Sequence of chain 1.A:
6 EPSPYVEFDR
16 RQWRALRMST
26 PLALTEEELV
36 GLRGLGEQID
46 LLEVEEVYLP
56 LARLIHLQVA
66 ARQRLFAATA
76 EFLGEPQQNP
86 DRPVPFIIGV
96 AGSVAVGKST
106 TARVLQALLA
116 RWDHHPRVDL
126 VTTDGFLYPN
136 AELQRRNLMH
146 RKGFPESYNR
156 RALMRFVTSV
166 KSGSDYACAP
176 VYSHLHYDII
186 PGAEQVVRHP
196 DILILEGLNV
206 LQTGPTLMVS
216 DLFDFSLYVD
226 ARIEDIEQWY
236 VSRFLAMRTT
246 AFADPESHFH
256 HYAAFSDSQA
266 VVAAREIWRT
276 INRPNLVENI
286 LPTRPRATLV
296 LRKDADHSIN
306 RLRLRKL

Binding-site contacts:
Ligand atom O6 contacts residue ASP129 of chain 1.A at 3.0 Å (salt-bridge).
Ligand atom O8 contacts residue ASP129 of chain 1.A at 3.2 Å (salt-bridge).
Ligand atom OXT contacts residue GOL1 of chain 1.G at 2.9 Å (h-bond).
Ligand atom OXT contacts residue TYR235 of chain 1.A at 3.4 Å (h-bond).
Ligand atom O contacts residue ASN277 of chain 1.A at 2.5 Å (h-bond).
Ligand atom O7 contacts residue TYR153 of chain 1.A at 4.1 Å.
Ligand atom C1 contacts residue ADP1 of chain 1.B at 4.0 Å.
Ligand atom O2 contacts residue TYR153 of chain 1.A at 3.5 Å (h-bond).
Ligand atom O8 contacts residue THR128 of chain 1.A at 2.4 Å (h-bond).
Ligand atom O2 contacts residue ASP129 of chain 1.A at 3.6 Å.
Ligand atom C4 contacts residue ASP129 of chain 1.A at 3.8 Å.
Ligand atom O6 contacts residue THR127 of chain 1.A at 4.0 Å.
Ligand atom C contacts residue TYR235 of chain 1.A at 3.6 Å (hydrophobic).
Ligand atom O7 contacts residue THR128 of chain 1.A at 4.0 Å.
Ligand atom O7 contacts residue LEU203 of chain 1.A at 3.0 Å (h-bond).
Ligand atom O5' contacts residue HIS179 of chain 1.A at 2.8 Å (h-bond).
Ligand atom O8 contacts residue GLY202 of chain 1.A at 4.1 Å.
Ligand atom O8 contacts residue TYR153 of chain 1.A at 2.5 Å (h-bond).
Ligand atom C contacts residue ASN277 of chain 1.A at 3.7 Å.
Ligand atom C6 contacts residue HIS179 of chain 1.A at 3.9 Å.
Ligand atom C contacts residue GOL1 of chain 1.G at 4.1 Å.
Ligand atom C3 contacts residue LEU203 of chain 1.A at 4.1 Å (hydrophobic).
Ligand atom P1 contacts residue GLY202 of chain 1.A at 4.1 Å.
Ligand atom C5 contacts residue ADP1 of chain 1.B at 3.2 Å.
Ligand atom O6 contacts residue THR128 of chain 1.A at 3.8 Å.
Ligand atom O7 contacts residue GLY202 of chain 1.A at 3.4 Å.
Ligand atom O5' contacts residue ADP1 of chain 1.B at 2.5 Å (h-bond).
Ligand atom P1 contacts residue LEU203 of chain 1.A at 4.2 Å.
Ligand atom C4 contacts residue HIS179 of chain 1.A at 3.9 Å.
Ligand atom P1 contacts residue THR128 of chain 1.A at 3.6 Å.
Ligand atom O contacts residue TYR235 of chain 1.A at 3.4 Å (h-bond).
Ligand atom C2 contacts residue ADP1 of chain 1.B at 3.5 Å.
Ligand atom C4 contacts residue LEU132 of chain 1.A at 3.8 Å (hydrophobic).
Ligand atom O6' contacts residue HIS179 of chain 1.A at 3.0 Å (h-bond).
Ligand atom C3 contacts residue GLY148 of chain 1.A at 3.9 Å.
Ligand atom C4 contacts residue TYR177 of chain 1.A at 4.1 Å (hydrophobic).
Ligand atom P1 contacts residue TYR153 of chain 1.A at 3.5 Å.
Ligand atom C5 contacts residue HIS179 of chain 1.A at 3.9 Å.
Ligand atom P1 contacts residue ASP129 of chain 1.A at 3.8 Å.
Ligand atom C3 contacts residue LYS147 of chain 1.A at 3.9 Å.

This small molecule binds to this protein.
Small molecule (SMILES): CC(C)(COP(=O)(O)O)[C@@H](O)C(=O)NCCC(=O)O